Binding-site contacts:
Ligand atom C6 contacts residue GLN801 of chain 1.B at 4.0 Å.
Ligand atom C5 contacts residue ASN798 of chain 1.B at 3.7 Å.
Ligand atom C4 contacts residue ASN798 of chain 1.B at 4.2 Å.
Ligand atom C7 contacts residue ASN798 of chain 1.B at 3.9 Å.
Ligand atom C2 contacts residue ASN798 of chain 1.B at 2.5 Å.
Ligand atom C3 contacts residue ASN798 of chain 1.B at 3.8 Å.
Ligand atom N2 contacts residue ASN798 of chain 1.B at 2.9 Å (h-bond).
Ligand atom O5 contacts residue ASN798 of chain 1.B at 2.4 Å (h-bond).
Ligand atom C5 contacts residue SER800 of chain 1.B at 3.6 Å.
Ligand atom C6 contacts residue SER800 of chain 1.B at 4.4 Å.
Ligand atom C1 contacts residue SER800 of chain 1.B at 3.4 Å.
Ligand atom O7 contacts residue ASN798 of chain 1.B at 4.3 Å.
Ligand atom C1 contacts residue ASN798 of chain 1.B at 1.4 Å.
Ligand atom O5 contacts residue SER800 of chain 1.B at 3.5 Å (h-bond).

This small molecule binds to this protein.
Small molecule (SMILES): CC(=O)N[C@H]1[C@H](O[C@H]2[C@H](O)[C@@H](NC(C)=O)CO[C@@H]2CO)O[C@H](CO)[C@@H](O)[C@@H]1O

Sequence of chain 1.B:
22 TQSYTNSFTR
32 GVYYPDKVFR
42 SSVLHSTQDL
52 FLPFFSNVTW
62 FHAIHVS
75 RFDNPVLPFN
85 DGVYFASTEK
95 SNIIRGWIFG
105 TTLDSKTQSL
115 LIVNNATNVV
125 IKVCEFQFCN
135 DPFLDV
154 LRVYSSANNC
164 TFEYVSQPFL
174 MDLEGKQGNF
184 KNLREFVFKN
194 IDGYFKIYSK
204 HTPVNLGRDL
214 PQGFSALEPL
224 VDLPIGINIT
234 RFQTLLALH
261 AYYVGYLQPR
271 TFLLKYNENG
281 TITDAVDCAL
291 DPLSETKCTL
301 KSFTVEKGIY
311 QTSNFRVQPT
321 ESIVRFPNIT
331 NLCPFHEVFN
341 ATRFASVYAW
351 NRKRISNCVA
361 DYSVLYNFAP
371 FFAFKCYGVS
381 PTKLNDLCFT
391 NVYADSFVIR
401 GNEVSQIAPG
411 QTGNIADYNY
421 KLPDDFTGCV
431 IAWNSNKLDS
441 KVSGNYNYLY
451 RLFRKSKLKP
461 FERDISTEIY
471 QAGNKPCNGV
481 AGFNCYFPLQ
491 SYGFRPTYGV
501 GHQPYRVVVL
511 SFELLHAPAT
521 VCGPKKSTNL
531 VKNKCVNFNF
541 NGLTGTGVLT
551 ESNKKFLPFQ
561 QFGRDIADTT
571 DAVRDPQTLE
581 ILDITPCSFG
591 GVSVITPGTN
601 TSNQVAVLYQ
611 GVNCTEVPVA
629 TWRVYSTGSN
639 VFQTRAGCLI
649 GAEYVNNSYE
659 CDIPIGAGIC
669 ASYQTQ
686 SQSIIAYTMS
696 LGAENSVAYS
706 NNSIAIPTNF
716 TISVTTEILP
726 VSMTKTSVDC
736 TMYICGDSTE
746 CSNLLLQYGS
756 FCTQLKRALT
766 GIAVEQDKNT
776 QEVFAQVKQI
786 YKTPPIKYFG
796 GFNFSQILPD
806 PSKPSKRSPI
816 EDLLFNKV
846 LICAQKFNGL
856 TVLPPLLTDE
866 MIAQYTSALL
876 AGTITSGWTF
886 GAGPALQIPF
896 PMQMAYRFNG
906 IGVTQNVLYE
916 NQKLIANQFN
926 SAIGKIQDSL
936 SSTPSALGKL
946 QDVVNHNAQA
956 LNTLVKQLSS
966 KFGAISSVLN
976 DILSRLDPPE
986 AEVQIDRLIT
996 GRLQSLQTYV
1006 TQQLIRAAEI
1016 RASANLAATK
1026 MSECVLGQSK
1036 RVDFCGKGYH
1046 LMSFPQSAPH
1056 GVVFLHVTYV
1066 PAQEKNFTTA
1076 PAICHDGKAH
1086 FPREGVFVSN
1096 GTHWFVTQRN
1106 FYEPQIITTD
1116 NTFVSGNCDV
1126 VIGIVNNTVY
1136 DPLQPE